This protein binds this small molecule.
Small molecule (SMILES): CC(=O)N[C@@H]1[C@@H](O)[C@H](O)[C@@H](CO)O[C@H]1O

Binding-site contacts:
Ligand atom O5 contacts residue ASN443 of chain 1.B at 2.4 Å (h-bond).
Ligand atom C1 contacts residue ILE442 of chain 1.B at 4.4 Å (hydrophobic).
Ligand atom C7 contacts residue ILE442 of chain 1.B at 3.6 Å (hydrophobic).
Ligand atom C7 contacts residue ASN443 of chain 1.B at 4.1 Å.
Ligand atom C1 contacts residue ASN443 of chain 1.B at 1.4 Å.
Ligand atom O7 contacts residue ILE442 of chain 1.B at 3.4 Å.
Ligand atom C4 contacts residue ASN443 of chain 1.B at 4.2 Å.
Ligand atom C2 contacts residue ILE442 of chain 1.B at 4.3 Å (hydrophobic).
Ligand atom C8 contacts residue ASN443 of chain 1.B at 4.5 Å.
Ligand atom C5 contacts residue ASN443 of chain 1.B at 3.7 Å.
Ligand atom O3 contacts residue ASN443 of chain 1.B at 3.3 Å (h-bond).
Ligand atom C8 contacts residue ILE442 of chain 1.B at 3.8 Å (hydrophobic).
Ligand atom N2 contacts residue ILE442 of chain 1.B at 4.4 Å.
Ligand atom C2 contacts residue ASN443 of chain 1.B at 2.5 Å.
Ligand atom C3 contacts residue ASN443 of chain 1.B at 3.4 Å.
Ligand atom N2 contacts residue ASN443 of chain 1.B at 3.5 Å (h-bond).

Sequence of chain 1.B:
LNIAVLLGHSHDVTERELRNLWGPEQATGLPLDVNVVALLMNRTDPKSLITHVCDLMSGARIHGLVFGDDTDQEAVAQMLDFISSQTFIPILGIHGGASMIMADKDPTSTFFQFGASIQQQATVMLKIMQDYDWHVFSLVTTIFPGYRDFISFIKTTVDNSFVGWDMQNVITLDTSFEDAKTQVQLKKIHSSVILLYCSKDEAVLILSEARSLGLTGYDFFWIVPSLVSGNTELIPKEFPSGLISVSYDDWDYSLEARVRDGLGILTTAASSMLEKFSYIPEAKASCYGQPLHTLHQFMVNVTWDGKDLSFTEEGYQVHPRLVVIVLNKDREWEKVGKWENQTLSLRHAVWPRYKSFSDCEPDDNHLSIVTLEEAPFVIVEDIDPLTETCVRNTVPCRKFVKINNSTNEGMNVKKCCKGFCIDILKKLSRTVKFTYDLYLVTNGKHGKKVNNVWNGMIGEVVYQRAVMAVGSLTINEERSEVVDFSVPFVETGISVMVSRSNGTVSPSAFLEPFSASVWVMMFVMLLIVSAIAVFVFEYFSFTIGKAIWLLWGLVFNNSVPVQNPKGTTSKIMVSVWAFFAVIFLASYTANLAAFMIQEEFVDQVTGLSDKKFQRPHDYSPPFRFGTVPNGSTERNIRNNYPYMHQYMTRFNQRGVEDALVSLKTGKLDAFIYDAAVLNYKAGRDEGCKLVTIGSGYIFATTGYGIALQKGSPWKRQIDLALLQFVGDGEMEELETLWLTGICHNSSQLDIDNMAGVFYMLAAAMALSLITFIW